This small molecule binds to this protein.
Small molecule (SMILES): CC(=O)N[C@@H]1[C@@H](O)[C@H](O)[C@@H](CO)O[C@H]1O

Sequence of chain 1.A:
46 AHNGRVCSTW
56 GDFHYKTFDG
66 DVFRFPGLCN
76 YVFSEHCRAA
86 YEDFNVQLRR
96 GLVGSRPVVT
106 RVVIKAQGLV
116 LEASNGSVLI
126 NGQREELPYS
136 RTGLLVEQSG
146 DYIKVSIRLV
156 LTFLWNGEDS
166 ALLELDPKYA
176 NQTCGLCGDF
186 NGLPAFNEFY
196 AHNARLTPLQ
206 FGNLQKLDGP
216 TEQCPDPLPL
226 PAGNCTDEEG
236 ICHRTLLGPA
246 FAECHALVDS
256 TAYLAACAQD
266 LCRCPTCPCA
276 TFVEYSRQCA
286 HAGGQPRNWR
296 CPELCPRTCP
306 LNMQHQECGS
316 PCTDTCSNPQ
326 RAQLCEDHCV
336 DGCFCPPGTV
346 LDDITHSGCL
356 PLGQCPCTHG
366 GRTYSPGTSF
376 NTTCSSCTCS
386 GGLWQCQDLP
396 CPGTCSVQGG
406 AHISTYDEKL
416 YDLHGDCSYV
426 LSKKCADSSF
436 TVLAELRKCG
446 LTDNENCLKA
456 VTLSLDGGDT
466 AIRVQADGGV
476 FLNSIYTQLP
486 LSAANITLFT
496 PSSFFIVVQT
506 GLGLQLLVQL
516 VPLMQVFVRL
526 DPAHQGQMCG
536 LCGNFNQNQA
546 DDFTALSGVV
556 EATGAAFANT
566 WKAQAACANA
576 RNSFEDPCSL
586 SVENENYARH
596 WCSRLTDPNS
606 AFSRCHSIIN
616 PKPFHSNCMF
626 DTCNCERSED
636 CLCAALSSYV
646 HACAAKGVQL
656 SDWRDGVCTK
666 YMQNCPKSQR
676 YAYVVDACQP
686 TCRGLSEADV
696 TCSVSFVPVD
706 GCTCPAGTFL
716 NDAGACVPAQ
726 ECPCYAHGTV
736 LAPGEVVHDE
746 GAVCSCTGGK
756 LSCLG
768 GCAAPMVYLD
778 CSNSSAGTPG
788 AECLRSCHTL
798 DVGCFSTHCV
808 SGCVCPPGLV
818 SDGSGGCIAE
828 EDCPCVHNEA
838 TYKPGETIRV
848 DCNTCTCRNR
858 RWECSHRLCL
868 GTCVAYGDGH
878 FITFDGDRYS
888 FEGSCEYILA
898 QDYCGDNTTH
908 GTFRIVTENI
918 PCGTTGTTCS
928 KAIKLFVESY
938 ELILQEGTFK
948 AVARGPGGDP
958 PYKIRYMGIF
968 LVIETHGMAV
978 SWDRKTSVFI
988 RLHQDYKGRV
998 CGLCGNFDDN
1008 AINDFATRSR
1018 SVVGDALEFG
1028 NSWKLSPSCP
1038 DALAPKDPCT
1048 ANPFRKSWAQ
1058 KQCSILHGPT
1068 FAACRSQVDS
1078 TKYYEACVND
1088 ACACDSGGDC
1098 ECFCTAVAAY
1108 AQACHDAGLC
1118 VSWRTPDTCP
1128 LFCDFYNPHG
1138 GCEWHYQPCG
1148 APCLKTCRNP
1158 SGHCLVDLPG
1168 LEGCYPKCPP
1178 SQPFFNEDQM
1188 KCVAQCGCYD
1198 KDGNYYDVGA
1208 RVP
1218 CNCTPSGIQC

Sequence of chain 1.C:
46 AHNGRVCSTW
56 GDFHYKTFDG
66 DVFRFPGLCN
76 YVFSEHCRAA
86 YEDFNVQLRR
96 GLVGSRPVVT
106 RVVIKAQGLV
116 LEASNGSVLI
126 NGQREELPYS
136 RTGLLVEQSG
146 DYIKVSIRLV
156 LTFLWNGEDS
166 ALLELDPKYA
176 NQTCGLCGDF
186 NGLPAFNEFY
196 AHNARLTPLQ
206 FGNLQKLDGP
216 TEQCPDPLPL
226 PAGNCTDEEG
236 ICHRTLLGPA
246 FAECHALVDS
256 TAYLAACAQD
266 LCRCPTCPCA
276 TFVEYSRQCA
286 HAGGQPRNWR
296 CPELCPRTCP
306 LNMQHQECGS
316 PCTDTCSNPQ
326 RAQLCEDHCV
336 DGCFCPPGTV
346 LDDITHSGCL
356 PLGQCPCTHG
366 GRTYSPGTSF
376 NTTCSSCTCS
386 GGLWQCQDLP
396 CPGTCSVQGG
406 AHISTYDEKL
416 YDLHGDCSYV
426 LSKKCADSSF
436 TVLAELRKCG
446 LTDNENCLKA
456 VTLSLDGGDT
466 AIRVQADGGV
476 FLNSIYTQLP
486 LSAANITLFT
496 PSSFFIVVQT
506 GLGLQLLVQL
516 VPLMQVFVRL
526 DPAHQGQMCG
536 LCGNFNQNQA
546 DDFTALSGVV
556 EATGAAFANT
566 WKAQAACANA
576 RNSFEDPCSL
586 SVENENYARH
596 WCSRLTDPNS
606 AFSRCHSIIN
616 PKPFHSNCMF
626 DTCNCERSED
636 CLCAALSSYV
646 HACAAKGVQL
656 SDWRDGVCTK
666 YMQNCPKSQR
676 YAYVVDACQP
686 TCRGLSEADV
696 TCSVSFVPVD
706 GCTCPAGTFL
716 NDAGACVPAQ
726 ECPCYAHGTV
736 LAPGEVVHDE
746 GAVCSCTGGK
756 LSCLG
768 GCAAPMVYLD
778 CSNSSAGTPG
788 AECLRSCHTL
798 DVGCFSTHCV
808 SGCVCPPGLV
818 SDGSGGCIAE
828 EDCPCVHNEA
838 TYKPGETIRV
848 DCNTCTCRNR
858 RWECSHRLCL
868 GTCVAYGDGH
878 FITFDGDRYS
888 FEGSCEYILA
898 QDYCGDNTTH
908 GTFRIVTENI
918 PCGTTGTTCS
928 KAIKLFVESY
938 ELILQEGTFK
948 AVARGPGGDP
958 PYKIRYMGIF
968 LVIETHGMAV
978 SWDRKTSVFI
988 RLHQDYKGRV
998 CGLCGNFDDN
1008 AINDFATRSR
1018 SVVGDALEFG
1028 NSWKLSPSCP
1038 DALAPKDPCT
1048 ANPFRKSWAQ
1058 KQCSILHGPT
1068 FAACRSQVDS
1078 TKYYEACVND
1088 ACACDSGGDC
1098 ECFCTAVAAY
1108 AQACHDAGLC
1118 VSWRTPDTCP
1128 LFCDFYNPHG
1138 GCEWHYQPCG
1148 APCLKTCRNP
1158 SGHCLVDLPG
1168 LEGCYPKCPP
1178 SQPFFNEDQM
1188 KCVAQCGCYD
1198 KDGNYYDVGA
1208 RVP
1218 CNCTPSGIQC

Binding-site contacts:
Ligand atom O3 contacts residue ASP461 of chain 1.C at 3.3 Å (salt-bridge).
Ligand atom C1 contacts residue ASN490 of chain 1.A at 1.4 Å.
Ligand atom O7 contacts residue ASP464 of chain 1.C at 3.4 Å (salt-bridge).
Ligand atom O5 contacts residue ASN490 of chain 1.A at 2.3 Å (h-bond).
Ligand atom O7 contacts residue ASN490 of chain 1.A at 3.2 Å (h-bond).
Ligand atom C4 contacts residue ASN490 of chain 1.A at 4.2 Å.
Ligand atom C2 contacts residue ASN490 of chain 1.A at 2.4 Å.
Ligand atom C1 contacts residue ALA489 of chain 1.A at 4.3 Å (hydrophobic).
Ligand atom C8 contacts residue ASP464 of chain 1.C at 3.8 Å.
Ligand atom C2 contacts residue ALA489 of chain 1.A at 4.2 Å (hydrophobic).
Ligand atom N2 contacts residue ASN490 of chain 1.A at 3.0 Å (h-bond).
Ligand atom C8 contacts residue ASN490 of chain 1.A at 3.7 Å.
Ligand atom C7 contacts residue ASN490 of chain 1.A at 3.1 Å.
Ligand atom C7 contacts residue ASP464 of chain 1.C at 3.7 Å.
Ligand atom N2 contacts residue ALA489 of chain 1.A at 4.2 Å.
Ligand atom C3 contacts residue ASN490 of chain 1.A at 3.8 Å.
Ligand atom C5 contacts residue ASN490 of chain 1.A at 3.6 Å.